Sequence of chain 1.B:
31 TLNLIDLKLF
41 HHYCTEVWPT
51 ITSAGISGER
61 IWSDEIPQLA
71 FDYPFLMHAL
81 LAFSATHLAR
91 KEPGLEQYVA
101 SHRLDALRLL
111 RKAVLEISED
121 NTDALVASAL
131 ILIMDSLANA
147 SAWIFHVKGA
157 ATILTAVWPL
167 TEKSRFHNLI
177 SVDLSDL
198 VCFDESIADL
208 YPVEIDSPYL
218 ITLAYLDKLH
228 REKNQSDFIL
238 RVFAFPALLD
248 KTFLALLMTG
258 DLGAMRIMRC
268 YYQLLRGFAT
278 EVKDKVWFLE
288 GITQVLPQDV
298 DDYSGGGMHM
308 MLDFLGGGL

This protein binds this small molecule.
Small molecule (SMILES): CC(C)[C@@H](C)/C=C/[C@@H](C)[C@H]1CC[C@H]2C3=CC=C4C[C@@H](O)CC[C@]4(C)[C@H]3CC[C@]12C

Binding-site contacts:
Ligand atom C25 contacts residue VAL153 of chain 1.B at 3.6 Å (hydrophobic).
Ligand atom C16 contacts residue PRO243 of chain 1.B at 3.7 Å (hydrophobic).
Ligand atom C12 contacts residue TYR269 of chain 1.B at 4.0 Å (hydrophobic).
Ligand atom C1 contacts residue GLY304 of chain 1.B at 2.7 Å.
Ligand atom C22 contacts residue PHE311 of chain 1.B at 3.7 Å (hydrophobic).
Ligand atom C28 contacts residue PHE240 of chain 1.B at 3.4 Å (hydrophobic).
Ligand atom C24 contacts residue VAL153 of chain 1.B at 3.7 Å (hydrophobic).
Ligand atom C20 contacts residue LEU272 of chain 1.B at 4.0 Å (hydrophobic).
Ligand atom C12 contacts residue MET307 of chain 1.B at 3.9 Å (hydrophobic).
Ligand atom C27 contacts residue LEU137 of chain 1.B at 3.9 Å (hydrophobic).
Ligand atom C21 contacts residue LEU293 of chain 1.B at 4.0 Å (hydrophobic).
Ligand atom O1 contacts residue MET262 of chain 1.B at 3.2 Å (h-bond).
Ligand atom C15 contacts residue LEU312 of chain 1.B at 3.8 Å (hydrophobic).
Ligand atom C6 contacts residue MET308 of chain 1.B at 2.9 Å (hydrophobic).
Ligand atom C3 contacts residue GLY304 of chain 1.B at 3.1 Å.
Ligand atom C10 contacts residue MET308 of chain 1.B at 3.5 Å (hydrophobic).
Ligand atom C6 contacts residue MET265 of chain 1.B at 3.7 Å (hydrophobic).
Ligand atom C11 contacts residue TYR269 of chain 1.B at 3.9 Å (hydrophobic).
Ligand atom C26 contacts residue PHE240 of chain 1.B at 3.2 Å (hydrophobic).
Ligand atom O1 contacts residue ARG266 of chain 1.B at 3.5 Å (salt-bridge).
Ligand atom C17 contacts residue PHE311 of chain 1.B at 4.0 Å (hydrophobic).
Ligand atom C3 contacts residue MET308 of chain 1.B at 3.5 Å (hydrophobic).
Ligand atom C7 contacts residue MET308 of chain 1.B at 3.4 Å (hydrophobic).
Ligand atom C18 contacts residue TYR268 of chain 1.B at 3.9 Å (hydrophobic).
Ligand atom C10 contacts residue GLY304 of chain 1.B at 4.1 Å.
Ligand atom C2 contacts residue ARG266 of chain 1.B at 4.0 Å.
Ligand atom C11 contacts residue MET307 of chain 1.B at 3.8 Å (hydrophobic).
Ligand atom C1 contacts residue MET308 of chain 1.B at 3.6 Å (hydrophobic).
Ligand atom O1 contacts residue GLY304 of chain 1.B at 3.9 Å.
Ligand atom C4 contacts residue MET308 of chain 1.B at 3.5 Å (hydrophobic).
Ligand atom C8 contacts residue MET308 of chain 1.B at 3.8 Å (hydrophobic).
Ligand atom C18 contacts residue TYR269 of chain 1.B at 3.6 Å (hydrophobic).
Ligand atom C15 contacts residue PRO243 of chain 1.B at 4.0 Å (hydrophobic).
Ligand atom C2 contacts residue GLY304 of chain 1.B at 2.7 Å.
Ligand atom C2 contacts residue VAL297 of chain 1.B at 4.0 Å (hydrophobic).
Ligand atom C9 contacts residue MET308 of chain 1.B at 3.5 Å (hydrophobic).
Ligand atom C21 contacts residue LEU272 of chain 1.B at 3.9 Å (hydrophobic).
Ligand atom C27 contacts residue VAL153 of chain 1.B at 3.9 Å (hydrophobic).
Ligand atom C7 contacts residue LEU312 of chain 1.B at 4.0 Å (hydrophobic).
Ligand atom C5 contacts residue MET308 of chain 1.B at 3.0 Å (hydrophobic).